A small-molecule ligand and the protein it binds are described below.
Small molecule (SMILES): CC(=O)N[C@H]1[C@H](O[C@H]2[C@H](O)[C@@H](NC(C)=O)CO[C@@H]2CO)O[C@H](CO)[C@@H](O[C@@H]2O[C@H](CO[C@H]3O[C@H](CO[C@H]4O[C@H](CO)[C@@H](O)[C@H](O)[C@@H]4O)[C@@H](O)[C@H](O[C@H]4O[C@H](CO)[C@@H](O)[C@H](O)[C@@H]4O)[C@@H]3O)[C@@H](O)[C@H](O[C@H]3O[C@H](CO)[C@@H](O)[C@H](O)[C@@H]3O[C@H]3O[C@H](CO)[C@@H](O)[C@H](O)[C@@H]3O)[C@@H]2O)[C@@H]1O

Sequence of chain 1.E:
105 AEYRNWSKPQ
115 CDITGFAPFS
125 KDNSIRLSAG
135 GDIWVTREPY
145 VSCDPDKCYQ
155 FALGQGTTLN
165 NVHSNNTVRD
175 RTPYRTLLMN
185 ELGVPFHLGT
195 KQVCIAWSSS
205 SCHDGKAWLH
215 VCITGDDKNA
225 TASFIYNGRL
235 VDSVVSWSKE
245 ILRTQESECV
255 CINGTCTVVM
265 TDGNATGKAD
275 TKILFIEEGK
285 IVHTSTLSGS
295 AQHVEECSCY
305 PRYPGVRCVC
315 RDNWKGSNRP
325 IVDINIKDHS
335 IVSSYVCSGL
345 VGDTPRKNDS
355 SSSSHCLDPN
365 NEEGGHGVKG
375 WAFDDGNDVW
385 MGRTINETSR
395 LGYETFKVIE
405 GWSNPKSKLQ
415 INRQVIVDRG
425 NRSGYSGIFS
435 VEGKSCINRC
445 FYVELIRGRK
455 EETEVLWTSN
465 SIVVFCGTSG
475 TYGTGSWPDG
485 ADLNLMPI

Binding-site contacts:
Ligand atom C5 contacts residue GLN414 of chain 1.E at 3.9 Å.
Ligand atom O4 contacts residue ARG417 of chain 1.E at 3.7 Å.
Ligand atom O6 contacts residue GLY477 of chain 1.E at 2.7 Å (h-bond).
Ligand atom O2 contacts residue ILE415 of chain 1.E at 3.5 Å.
Ligand atom O6 contacts residue TYR476 of chain 1.E at 3.3 Å.
Ligand atom O5 contacts residue ASN223 of chain 1.A at 2.4 Å (h-bond).
Ligand atom C6 contacts residue ILE415 of chain 1.E at 3.8 Å (hydrophobic).
Ligand atom C1 contacts residue ASN223 of chain 1.A at 1.4 Å.
Ligand atom O3 contacts residue ILE415 of chain 1.E at 3.8 Å.
Ligand atom O3 contacts residue GLN414 of chain 1.E at 3.8 Å.
Ligand atom O4 contacts residue ARG417 of chain 1.E at 3.4 Å (salt-bridge).
Ligand atom C5 contacts residue ASN223 of chain 1.A at 3.6 Å.
Ligand atom O5 contacts residue ILE415 of chain 1.E at 3.7 Å.
Ligand atom C3 contacts residue ASN416 of chain 1.E at 3.7 Å.
Ligand atom C6 contacts residue TYR476 of chain 1.E at 3.3 Å (hydrophobic).
Ligand atom C3 contacts residue ASN223 of chain 1.A at 3.7 Å.
Ligand atom C6 contacts residue GLY477 of chain 1.E at 3.6 Å.
Ligand atom O5 contacts residue GLY477 of chain 1.E at 3.4 Å.
Ligand atom C2 contacts residue GLN414 of chain 1.E at 3.7 Å.
Ligand atom O3 contacts residue GLN414 of chain 1.E at 3.2 Å (h-bond).
Ligand atom O7 contacts residue THR478 of chain 1.E at 3.5 Å (h-bond).
Ligand atom O6 contacts residue ILE415 of chain 1.E at 3.8 Å.
Ligand atom N2 contacts residue ASN223 of chain 1.A at 2.8 Å (h-bond).
Ligand atom C8 contacts residue TYR476 of chain 1.E at 3.7 Å (hydrophobic).
Ligand atom O2 contacts residue ASN416 of chain 1.E at 3.8 Å.
Ligand atom O3 contacts residue ASN416 of chain 1.E at 3.0 Å (h-bond).
Ligand atom O6 contacts residue THR478 of chain 1.E at 3.8 Å.
Ligand atom O2 contacts residue GLN414 of chain 1.E at 2.8 Å (h-bond).
Ligand atom O5 contacts residue THR478 of chain 1.E at 3.5 Å.
Ligand atom C2 contacts residue ARG417 of chain 1.E at 3.9 Å.
Ligand atom C7 contacts residue ASN223 of chain 1.A at 3.1 Å.
Ligand atom O2 contacts residue ARG417 of chain 1.E at 3.4 Å.
Ligand atom O7 contacts residue ASN223 of chain 1.A at 3.1 Å (h-bond).
Ligand atom O4 contacts residue ASN416 of chain 1.E at 3.6 Å (h-bond).
Ligand atom O5 contacts residue TYR476 of chain 1.E at 3.8 Å.
Ligand atom C3 contacts residue GLN414 of chain 1.E at 3.7 Å.
Ligand atom C4 contacts residue GLN414 of chain 1.E at 3.3 Å.
Ligand atom C2 contacts residue ASN223 of chain 1.A at 2.3 Å.
Ligand atom C6 contacts residue GLN414 of chain 1.E at 3.6 Å.
Ligand atom C2 contacts residue THR478 of chain 1.E at 3.9 Å.

Sequence of chain 1.A:
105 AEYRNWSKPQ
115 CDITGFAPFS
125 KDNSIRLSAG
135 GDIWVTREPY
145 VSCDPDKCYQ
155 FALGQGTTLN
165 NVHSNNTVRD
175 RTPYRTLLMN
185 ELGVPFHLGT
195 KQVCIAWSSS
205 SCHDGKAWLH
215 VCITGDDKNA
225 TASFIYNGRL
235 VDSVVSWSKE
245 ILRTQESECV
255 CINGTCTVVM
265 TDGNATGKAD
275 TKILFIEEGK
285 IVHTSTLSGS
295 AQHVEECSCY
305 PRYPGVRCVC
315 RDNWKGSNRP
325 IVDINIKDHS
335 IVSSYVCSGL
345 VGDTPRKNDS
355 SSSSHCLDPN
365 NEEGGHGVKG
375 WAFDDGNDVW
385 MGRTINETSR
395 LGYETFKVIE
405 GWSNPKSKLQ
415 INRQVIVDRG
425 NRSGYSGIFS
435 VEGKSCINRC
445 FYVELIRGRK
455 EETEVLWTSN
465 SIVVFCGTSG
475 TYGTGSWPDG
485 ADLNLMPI